Sequence of chain 1.B:
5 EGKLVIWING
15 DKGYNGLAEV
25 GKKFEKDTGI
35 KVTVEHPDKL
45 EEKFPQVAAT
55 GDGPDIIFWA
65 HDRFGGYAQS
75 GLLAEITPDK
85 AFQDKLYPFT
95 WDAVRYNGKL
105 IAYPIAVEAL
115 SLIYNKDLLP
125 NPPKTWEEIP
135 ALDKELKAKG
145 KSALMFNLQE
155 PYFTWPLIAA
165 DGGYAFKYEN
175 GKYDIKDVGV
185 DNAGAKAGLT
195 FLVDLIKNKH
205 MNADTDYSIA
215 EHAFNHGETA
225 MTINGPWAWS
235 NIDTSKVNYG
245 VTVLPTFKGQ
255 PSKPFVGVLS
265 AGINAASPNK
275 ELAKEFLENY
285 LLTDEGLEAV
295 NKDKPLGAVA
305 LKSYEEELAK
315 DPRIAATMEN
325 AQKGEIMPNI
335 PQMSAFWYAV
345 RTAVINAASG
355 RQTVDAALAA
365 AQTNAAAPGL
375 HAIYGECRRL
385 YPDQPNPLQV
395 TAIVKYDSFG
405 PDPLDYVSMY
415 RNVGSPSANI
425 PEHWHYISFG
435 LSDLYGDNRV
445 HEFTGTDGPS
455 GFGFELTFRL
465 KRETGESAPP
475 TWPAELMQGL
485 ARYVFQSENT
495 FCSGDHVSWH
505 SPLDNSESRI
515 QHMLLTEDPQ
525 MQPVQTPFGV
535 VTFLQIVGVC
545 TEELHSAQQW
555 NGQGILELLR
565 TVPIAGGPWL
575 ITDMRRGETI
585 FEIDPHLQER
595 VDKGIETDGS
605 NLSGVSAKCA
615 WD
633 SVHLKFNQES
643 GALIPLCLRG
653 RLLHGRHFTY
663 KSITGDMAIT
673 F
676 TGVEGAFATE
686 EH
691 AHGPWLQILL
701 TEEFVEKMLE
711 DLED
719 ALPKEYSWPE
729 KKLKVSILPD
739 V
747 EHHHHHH

Binding-site contacts:
Ligand atom CD2 contacts residue PHE495 of chain 1.B at 3.6 Å (hydrophobic).
Ligand atom CD1 contacts residue VAL609 of chain 1.B at 3.3 Å (hydrophobic).
Ligand atom OG contacts residue TRP503 of chain 1.B at 3.5 Å (h-bond).
Ligand atom CA contacts residue SER610 of chain 1.B at 3.3 Å.
Ligand atom N contacts residue TRP503 of chain 1.B at 3.6 Å.
Ligand atom CB contacts residue TRP503 of chain 1.B at 3.4 Å (hydrophobic).
Ligand atom CA contacts residue SER502 of chain 1.B at 3.6 Å.
Ligand atom N contacts residue LEU606 of chain 1.B at 3.5 Å.
Ligand atom N contacts residue SER610 of chain 1.B at 3.5 Å (h-bond).
Ligand atom O contacts residue VAL501 of chain 1.B at 3.3 Å.
Ligand atom C contacts residue LEU606 of chain 1.B at 3.4 Å (hydrophobic).
Ligand atom N contacts residue GLY608 of chain 1.B at 3.3 Å (h-bond).
Ligand atom O contacts residue SER607 of chain 1.B at 2.8 Å (h-bond).
Ligand atom N contacts residue HIS500 of chain 1.B at 3.2 Å (h-bond).
Ligand atom O contacts residue ASP499 of chain 1.B at 3.0 Å (salt-bridge).
Ligand atom CA contacts residue ASP499 of chain 1.B at 3.4 Å.
Ligand atom CB contacts residue SER502 of chain 1.B at 3.4 Å.
Ligand atom CA contacts residue SER502 of chain 1.B at 3.1 Å.
Ligand atom N contacts residue ASP499 of chain 1.B at 3.1 Å (salt-bridge).
Ligand atom O contacts residue SER502 of chain 1.B at 3.0 Å (h-bond).
Ligand atom O contacts residue VAL609 of chain 1.B at 3.5 Å.
Ligand atom CB contacts residue TYR487 of chain 1.B at 3.2 Å (hydrophobic).
Ligand atom N contacts residue SER502 of chain 1.B at 2.9 Å (h-bond).
Ligand atom N contacts residue ASP499 of chain 1.B at 2.7 Å (salt-bridge).
Ligand atom O contacts residue SER610 of chain 1.B at 3.0 Å (h-bond).
Ligand atom NE2 contacts residue PHE495 of chain 1.B at 3.3 Å.
Ligand atom CA contacts residue HIS500 of chain 1.B at 3.2 Å.
Ligand atom ND1 contacts residue TYR487 of chain 1.B at 2.7 Å (h-bond).
Ligand atom N contacts residue LEU606 of chain 1.B at 3.5 Å.
Ligand atom C contacts residue ASP499 of chain 1.B at 3.6 Å.
Ligand atom C contacts residue LEU606 of chain 1.B at 3.5 Å (hydrophobic).
Ligand atom O contacts residue HIS500 of chain 1.B at 3.5 Å (h-bond).
Ligand atom CA contacts residue LEU606 of chain 1.B at 3.3 Å (hydrophobic).
Ligand atom CG contacts residue TYR487 of chain 1.B at 3.3 Å (hydrophobic).
Ligand atom CD2 contacts residue SER502 of chain 1.B at 3.3 Å.
Ligand atom C contacts residue SER502 of chain 1.B at 3.5 Å.
Ligand atom O contacts residue LEU606 of chain 1.B at 3.1 Å.
Ligand atom OG contacts residue GLU641 of chain 1.B at 3.1 Å (salt-bridge).
Ligand atom CB contacts residue GLU641 of chain 1.B at 3.4 Å.
Ligand atom CB contacts residue ASP499 of chain 1.B at 3.5 Å.

A small-molecule ligand and the protein it binds are described below.
Small molecule (SMILES): CC(C)C[C@H](NC(=O)[C@H](Cc1cnc[nH]1)NC(=O)CNC(=O)[C@H](Cc1ccc(O)cc1)NC(=O)[C@@H](N)CO)C(=O)N[C@@H](CO)C(=O)N[C@@H](C)C(=O)N[C@H](C=O)CO